This protein binds this small molecule.
Small molecule (SMILES): Nc1ccn([C@@H]2O[C@H](CO[P](=O)(O)O[C@H]3[C@@H](O)[C@H](n4ccc(N)nc4=O)O[C@@H]3CO)[C@@H](O[P](=O)(O)OC[C@H]3O[C@@H](n4cnc5c(N)ncnc54)[C@H](O)[C@@H]3O)[C@H]2O)c(=O)n1

Sequence of chain 1.GA:
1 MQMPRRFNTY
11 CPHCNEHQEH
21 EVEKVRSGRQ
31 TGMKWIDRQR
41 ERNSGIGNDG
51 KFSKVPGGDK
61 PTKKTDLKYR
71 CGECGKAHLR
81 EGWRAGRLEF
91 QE

Binding-site contacts:
Ligand atom N3 contacts residue LYS51 of chain 1.GA at 4.1 Å.
Ligand atom C4 contacts residue PHE52 of chain 1.GA at 4.1 Å (hydrophobic).
Ligand atom O4' contacts residue LYS54 of chain 1.GA at 3.4 Å.
Ligand atom O3' contacts residue VAL55 of chain 1.GA at 4.2 Å.
Ligand atom O2 contacts residue PRO56 of chain 1.GA at 3.8 Å.
Ligand atom C6 contacts residue PRO56 of chain 1.GA at 3.9 Å (hydrophobic).
Ligand atom O2' contacts residue LYS54 of chain 1.GA at 3.7 Å.
Ligand atom C2' contacts residue LYS54 of chain 1.GA at 4.3 Å.
Ligand atom C5 contacts residue PHE52 of chain 1.GA at 4.2 Å (hydrophobic).
Ligand atom C1' contacts residue PRO56 of chain 1.GA at 4.2 Å (hydrophobic).
Ligand atom N3 contacts residue PRO56 of chain 1.GA at 4.0 Å.
Ligand atom OP1 contacts residue GLY57 of chain 1.GA at 2.8 Å (h-bond).
Ligand atom C5' contacts residue LYS54 of chain 1.GA at 3.2 Å.
Ligand atom OP1 contacts residue PRO56 of chain 1.GA at 3.2 Å.
Ligand atom C5' contacts residue PRO56 of chain 1.GA at 4.4 Å (hydrophobic).
Ligand atom N1 contacts residue LYS51 of chain 1.GA at 3.9 Å.
Ligand atom N4 contacts residue ILE36 of chain 1.GA at 3.8 Å.
Ligand atom OP2 contacts residue ARG40 of chain 1.GA at 3.8 Å.
Ligand atom N1 contacts residue PRO56 of chain 1.GA at 3.6 Å.
Ligand atom O5' contacts residue GLY57 of chain 1.GA at 4.4 Å.
Ligand atom C2' contacts residue PRO56 of chain 1.GA at 3.7 Å (hydrophobic).
Ligand atom O4' contacts residue LYS51 of chain 1.GA at 3.1 Å (salt-bridge).
Ligand atom C1' contacts residue LYS54 of chain 1.GA at 3.9 Å.
Ligand atom O5' contacts residue ARG40 of chain 1.GA at 4.4 Å.
Ligand atom C1' contacts residue LYS51 of chain 1.GA at 3.4 Å.
Ligand atom O2 contacts residue LYS51 of chain 1.GA at 3.8 Å.
Ligand atom C4' contacts residue LYS54 of chain 1.GA at 3.3 Å.
Ligand atom OP1 contacts residue ARG40 of chain 1.GA at 2.7 Å (salt-bridge).
Ligand atom C2 contacts residue PRO56 of chain 1.GA at 3.7 Å (hydrophobic).
Ligand atom O3' contacts residue PRO56 of chain 1.GA at 3.5 Å.
Ligand atom P contacts residue ARG40 of chain 1.GA at 3.7 Å.
Ligand atom C4 contacts residue PRO56 of chain 1.GA at 4.2 Å (hydrophobic).
Ligand atom P contacts residue PRO56 of chain 1.GA at 4.0 Å.
Ligand atom N4 contacts residue PHE52 of chain 1.GA at 4.1 Å.
Ligand atom O4' contacts residue PHE52 of chain 1.GA at 4.4 Å.
Ligand atom C2 contacts residue LYS51 of chain 1.GA at 4.2 Å.
Ligand atom C5 contacts residue PRO56 of chain 1.GA at 4.1 Å (hydrophobic).
Ligand atom O3' contacts residue GLY57 of chain 1.GA at 4.1 Å.
Ligand atom P contacts residue GLY57 of chain 1.GA at 3.9 Å.
Ligand atom C3' contacts residue PRO56 of chain 1.GA at 4.4 Å (hydrophobic).